This protein binds this small molecule.
Small molecule (SMILES): O=C(CCCCCn1ccnc1)N[C@@H](Cc1ccccc1)C(=O)O

Sequence of chain 1.B:
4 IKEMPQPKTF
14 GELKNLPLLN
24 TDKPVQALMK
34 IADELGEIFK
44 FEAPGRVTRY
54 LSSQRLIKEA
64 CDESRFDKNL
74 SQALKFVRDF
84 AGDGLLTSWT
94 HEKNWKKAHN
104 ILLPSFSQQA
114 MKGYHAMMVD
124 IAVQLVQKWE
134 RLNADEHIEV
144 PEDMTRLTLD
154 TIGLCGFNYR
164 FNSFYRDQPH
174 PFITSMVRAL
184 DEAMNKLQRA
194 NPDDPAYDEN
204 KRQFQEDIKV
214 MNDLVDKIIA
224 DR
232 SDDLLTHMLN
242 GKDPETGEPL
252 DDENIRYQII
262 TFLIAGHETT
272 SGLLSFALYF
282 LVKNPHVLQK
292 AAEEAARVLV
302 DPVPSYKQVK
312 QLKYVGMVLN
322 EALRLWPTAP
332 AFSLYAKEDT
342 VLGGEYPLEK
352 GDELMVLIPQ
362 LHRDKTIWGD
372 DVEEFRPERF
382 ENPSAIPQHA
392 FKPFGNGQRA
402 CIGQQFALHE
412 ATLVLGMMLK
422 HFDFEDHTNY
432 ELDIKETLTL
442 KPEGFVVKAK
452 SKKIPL

Binding-site contacts:
Ligand atom C22 contacts residue IC61 of chain 1.N at 3.6 Å.
Ligand atom C09 contacts residue ALA332 of chain 1.B at 3.7 Å (hydrophobic).
Ligand atom C10 contacts residue IC61 of chain 1.N at 0.7 Å.
Ligand atom C13 contacts residue IC61 of chain 1.N at 1.2 Å.
Ligand atom O15 contacts residue IC61 of chain 1.N at 0.6 Å (h-bond).
Ligand atom C3 contacts residue HEM1 of chain 1.J at 3.5 Å.
Ligand atom C23 contacts residue IC61 of chain 1.N at 3.3 Å.
Ligand atom C6 contacts residue IPH1 of chain 1.L at 3.5 Å.
Ligand atom C11 contacts residue IC61 of chain 1.N at 0.3 Å.
Ligand atom C1 contacts residue IPH1 of chain 1.L at 3.3 Å.
Ligand atom N2 contacts residue IC61 of chain 1.N at 1.7 Å (h-bond).
Ligand atom C4 contacts residue IC61 of chain 1.N at 0.6 Å.
Ligand atom C17 contacts residue IC61 of chain 1.N at 2.4 Å.
Ligand atom C20 contacts residue PRO27 of chain 1.B at 3.6 Å (hydrophobic).
Ligand atom C14 contacts residue IC61 of chain 1.N at 0.7 Å.
Ligand atom N12 contacts residue IC61 of chain 1.N at 0.4 Å.
Ligand atom C10 contacts residue ALA76 of chain 1.B at 3.6 Å (hydrophobic).
Ligand atom C19 contacts residue IC61 of chain 1.N at 3.5 Å.
Ligand atom C8 contacts residue IC61 of chain 1.N at 0.8 Å.
Ligand atom O24 contacts residue MET356 of chain 1.B at 3.2 Å.
Ligand atom C18 contacts residue IC61 of chain 1.N at 3.1 Å.
Ligand atom O16 contacts residue TYR53 of chain 1.B at 2.4 Å (h-bond).
Ligand atom N2 contacts residue HOA1 of chain 1.K at 2.8 Å (h-bond).
Ligand atom C17 contacts residue VAL28 of chain 1.B at 3.6 Å (hydrophobic).
Ligand atom C09 contacts residue IC61 of chain 1.N at 0.4 Å.
Ligand atom N5 contacts residue IC61 of chain 1.N at 0.6 Å (h-bond).
Ligand atom O16 contacts residue IC61 of chain 1.N at 1.0 Å (h-bond).
Ligand atom O16 contacts residue MET356 of chain 1.B at 3.6 Å.
Ligand atom N2 contacts residue ALA330 of chain 1.B at 3.4 Å.
Ligand atom O24 contacts residue ALA332 of chain 1.B at 3.3 Å.
Ligand atom O24 contacts residue IC61 of chain 1.N at 1.1 Å.
Ligand atom C3 contacts residue HOA1 of chain 1.K at 3.3 Å.
Ligand atom C6 contacts residue IC61 of chain 1.N at 0.9 Å.
Ligand atom C1 contacts residue HOA1 of chain 1.K at 3.7 Å.
Ligand atom C7 contacts residue IC61 of chain 1.N at 0.9 Å.
Ligand atom C14 contacts residue TYR53 of chain 1.B at 3.6 Å (hydrophobic).
Ligand atom C1 contacts residue IC61 of chain 1.N at 0.7 Å.
Ligand atom C3 contacts residue ALA330 of chain 1.B at 3.7 Å (hydrophobic).
Ligand atom C3 contacts residue IC61 of chain 1.N at 1.3 Å.
Ligand atom C8 contacts residue LEU439 of chain 1.B at 3.3 Å (hydrophobic).